The small molecule below binds the protein below.
Small molecule (SMILES): N#Cc1ccc(O)cc1F

Sequence of chain 1.A:
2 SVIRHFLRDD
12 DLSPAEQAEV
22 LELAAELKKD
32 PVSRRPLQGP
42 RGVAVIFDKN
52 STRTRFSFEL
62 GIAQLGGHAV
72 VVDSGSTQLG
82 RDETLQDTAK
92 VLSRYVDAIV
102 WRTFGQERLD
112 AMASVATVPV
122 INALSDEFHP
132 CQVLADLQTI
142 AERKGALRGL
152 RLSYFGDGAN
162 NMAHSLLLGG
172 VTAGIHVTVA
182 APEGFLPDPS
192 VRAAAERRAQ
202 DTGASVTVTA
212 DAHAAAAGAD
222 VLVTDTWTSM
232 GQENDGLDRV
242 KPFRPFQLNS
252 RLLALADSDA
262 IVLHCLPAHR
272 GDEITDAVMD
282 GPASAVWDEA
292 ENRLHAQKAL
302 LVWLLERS

Sequence of chain 1.B:
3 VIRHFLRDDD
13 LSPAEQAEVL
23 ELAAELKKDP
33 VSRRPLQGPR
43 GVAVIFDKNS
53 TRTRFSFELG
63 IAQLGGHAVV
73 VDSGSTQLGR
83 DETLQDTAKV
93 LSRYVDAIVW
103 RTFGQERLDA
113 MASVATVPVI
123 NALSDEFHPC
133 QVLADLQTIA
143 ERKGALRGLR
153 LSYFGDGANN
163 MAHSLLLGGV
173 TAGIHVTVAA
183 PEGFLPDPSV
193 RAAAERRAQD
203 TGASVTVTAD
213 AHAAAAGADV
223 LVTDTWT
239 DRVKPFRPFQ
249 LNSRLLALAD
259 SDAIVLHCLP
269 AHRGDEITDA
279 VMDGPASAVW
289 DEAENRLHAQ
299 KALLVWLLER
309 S

Binding-site contacts:
Ligand atom NAD contacts residue THR53 of chain 1.A at 3.5 Å (h-bond).
Ligand atom FAG contacts residue VAL73 of chain 1.B at 4.0 Å.
Ligand atom NAD contacts residue PHE57 of chain 1.A at 3.7 Å.
Ligand atom CAB contacts residue THR53 of chain 1.A at 3.3 Å.
Ligand atom CAA contacts residue THR53 of chain 1.A at 4.1 Å.
Ligand atom OAJ contacts residue ILE47 of chain 1.B at 3.7 Å.
Ligand atom CAE contacts residue SER77 of chain 1.B at 4.4 Å.
Ligand atom NAD contacts residue ARG56 of chain 1.A at 3.6 Å.
Ligand atom CAE contacts residue LEU80 of chain 1.B at 3.5 Å (hydrophobic).
Ligand atom OAJ contacts residue THR89 of chain 1.B at 4.5 Å.
Ligand atom NAD contacts residue VAL73 of chain 1.B at 3.6 Å.
Ligand atom CAF contacts residue ILE47 of chain 1.B at 4.4 Å (hydrophobic).
Ligand atom CAH contacts residue THR89 of chain 1.B at 4.3 Å.
Ligand atom CAH contacts residue THR78 of chain 1.B at 4.3 Å.
Ligand atom CAA contacts residue THR78 of chain 1.B at 3.7 Å.
Ligand atom CAC contacts residue SER77 of chain 1.B at 3.8 Å.
Ligand atom CAC contacts residue VAL73 of chain 1.B at 3.9 Å (hydrophobic).
Ligand atom CAH contacts residue ILE47 of chain 1.B at 3.8 Å (hydrophobic).
Ligand atom FAG contacts residue THR53 of chain 1.A at 3.7 Å.
Ligand atom CAF contacts residue THR53 of chain 1.A at 3.7 Å.
Ligand atom CAF contacts residue THR89 of chain 1.B at 4.4 Å.
Ligand atom CAB contacts residue VAL73 of chain 1.B at 3.8 Å (hydrophobic).
Ligand atom CAA contacts residue SER77 of chain 1.B at 3.5 Å.
Ligand atom CAA contacts residue LEU80 of chain 1.B at 3.8 Å (hydrophobic).
Ligand atom NAD contacts residue ASN51 of chain 1.A at 3.9 Å.
Ligand atom CAE contacts residue THR78 of chain 1.B at 3.2 Å.
Ligand atom CAI contacts residue ILE47 of chain 1.B at 3.6 Å (hydrophobic).
Ligand atom CAI contacts residue THR89 of chain 1.B at 3.9 Å.
Ligand atom CAF contacts residue VAL73 of chain 1.B at 4.3 Å (hydrophobic).
Ligand atom FAG contacts residue ILE47 of chain 1.B at 4.2 Å.
Ligand atom CAC contacts residue THR53 of chain 1.A at 3.0 Å.
Ligand atom FAG contacts residue PHE57 of chain 1.A at 3.3 Å.
Ligand atom CAA contacts residue VAL73 of chain 1.B at 4.2 Å (hydrophobic).
Ligand atom CAH contacts residue LEU80 of chain 1.B at 4.2 Å (hydrophobic).
Ligand atom CAC contacts residue ASN51 of chain 1.A at 3.4 Å.
Ligand atom CAB contacts residue SER77 of chain 1.B at 4.0 Å.
Ligand atom FAG contacts residue LEU93 of chain 1.B at 4.1 Å.